A protein and the small-molecule ligand that binds it are described below.
Small molecule (SMILES): COc1ccc2c3c1O[C@H]1C[C@@H](O)C=C[C@@]31CCN(C)C2

Sequence of chain 1.A:
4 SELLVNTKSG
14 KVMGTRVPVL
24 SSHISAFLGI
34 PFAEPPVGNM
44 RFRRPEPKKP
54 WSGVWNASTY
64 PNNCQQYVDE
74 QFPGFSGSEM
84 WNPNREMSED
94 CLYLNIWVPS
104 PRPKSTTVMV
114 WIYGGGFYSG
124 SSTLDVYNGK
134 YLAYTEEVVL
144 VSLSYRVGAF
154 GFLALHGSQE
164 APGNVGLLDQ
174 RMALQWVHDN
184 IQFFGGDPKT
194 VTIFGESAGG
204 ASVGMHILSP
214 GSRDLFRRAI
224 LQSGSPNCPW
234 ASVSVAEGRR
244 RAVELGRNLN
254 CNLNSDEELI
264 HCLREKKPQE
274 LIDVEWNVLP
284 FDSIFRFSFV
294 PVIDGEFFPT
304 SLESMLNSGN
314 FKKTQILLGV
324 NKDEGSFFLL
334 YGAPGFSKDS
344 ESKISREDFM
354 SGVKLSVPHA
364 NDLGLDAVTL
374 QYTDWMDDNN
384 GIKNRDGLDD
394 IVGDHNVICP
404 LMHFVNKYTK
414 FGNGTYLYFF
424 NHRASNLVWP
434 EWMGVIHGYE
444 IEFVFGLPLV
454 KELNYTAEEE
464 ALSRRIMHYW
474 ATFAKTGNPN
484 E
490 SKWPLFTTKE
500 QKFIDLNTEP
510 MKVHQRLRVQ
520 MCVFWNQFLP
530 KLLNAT

Binding-site contacts:
Ligand atom C7 contacts residue PHE331 of chain 1.A at 3.5 Å (hydrophobic).
Ligand atom O17 contacts residue HIS440 of chain 1.A at 3.7 Å.
Ligand atom C8 contacts residue TYR121 of chain 1.A at 3.3 Å (hydrophobic).
Ligand atom O5 contacts residue HIS440 of chain 1.A at 3.3 Å.
Ligand atom C19 contacts residue ASP72 of chain 1.A at 3.6 Å.
Ligand atom C3 contacts residue TRP84 of chain 1.A at 3.5 Å (hydrophobic).
Ligand atom C2 contacts residue TRP84 of chain 1.A at 3.5 Å (hydrophobic).
Ligand atom C13 contacts residue PHE331 of chain 1.A at 4.0 Å (hydrophobic).
Ligand atom C16 contacts residue PHE288 of chain 1.A at 3.2 Å (hydrophobic).
Ligand atom O18 contacts residue SER200 of chain 1.A at 3.7 Å.
Ligand atom C6 contacts residue GLY119 of chain 1.A at 3.9 Å.
Ligand atom C6 contacts residue SER200 of chain 1.A at 4.1 Å.
Ligand atom C16 contacts residue PHE290 of chain 1.A at 3.5 Å (hydrophobic).
Ligand atom C4 contacts residue GLY441 of chain 1.A at 4.1 Å.
Ligand atom O17 contacts residue SER200 of chain 1.A at 3.0 Å (h-bond).
Ligand atom C3 contacts residue TYR130 of chain 1.A at 4.1 Å (hydrophobic).
Ligand atom C16 contacts residue TRP233 of chain 1.A at 4.1 Å (hydrophobic).
Ligand atom C15 contacts residue TYR121 of chain 1.A at 3.7 Å (hydrophobic).
Ligand atom C2 contacts residue GLY117 of chain 1.A at 4.0 Å.
Ligand atom C4 contacts residue TRP84 of chain 1.A at 3.7 Å (hydrophobic).
Ligand atom C7 contacts residue PHE290 of chain 1.A at 3.6 Å (hydrophobic).
Ligand atom O17 contacts residue PHE331 of chain 1.A at 3.4 Å.
Ligand atom C12 contacts residue TRP84 of chain 1.A at 4.0 Å (hydrophobic).
Ligand atom C4 contacts residue GLU199 of chain 1.A at 3.5 Å.
Ligand atom C9 contacts residue TYR121 of chain 1.A at 3.2 Å (hydrophobic).
Ligand atom C1 contacts residue TRP84 of chain 1.A at 4.0 Å (hydrophobic).
Ligand atom O18 contacts residue GLY118 of chain 1.A at 3.4 Å (h-bond).
Ligand atom C16 contacts residue SER200 of chain 1.A at 3.4 Å.
Ligand atom C6 contacts residue PHE331 of chain 1.A at 3.5 Å (hydrophobic).
Ligand atom C3 contacts residue GLU199 of chain 1.A at 3.3 Å.
Ligand atom O18 contacts residue GLU199 of chain 1.A at 2.7 Å (salt-bridge).
Ligand atom C16 contacts residue PHE331 of chain 1.A at 3.7 Å (hydrophobic).
Ligand atom O18 contacts residue GLY117 of chain 1.A at 3.6 Å.
Ligand atom C2 contacts residue GLY118 of chain 1.A at 3.7 Å.
Ligand atom C12 contacts residue PHE330 of chain 1.A at 4.0 Å (hydrophobic).
Ligand atom C1 contacts residue GLY118 of chain 1.A at 3.7 Å.
Ligand atom C11 contacts residue TRP84 of chain 1.A at 3.8 Å (hydrophobic).
Ligand atom C7 contacts residue GLY119 of chain 1.A at 3.8 Å.
Ligand atom O5 contacts residue SER200 of chain 1.A at 3.9 Å.
Ligand atom C41 contacts residue HIS440 of chain 1.A at 3.8 Å.